Binding-site contacts:
Ligand atom C8 contacts residue ASN172 of chain 1.I at 4.3 Å.
Ligand atom C4 contacts residue ASN172 of chain 1.I at 4.4 Å.
Ligand atom C5 contacts residue PRO154 of chain 1.I at 4.3 Å (hydrophobic).
Ligand atom O7 contacts residue ASN172 of chain 1.I at 3.3 Å (h-bond).
Ligand atom N2 contacts residue PRO154 of chain 1.I at 4.2 Å.
Ligand atom O3 contacts residue ASN172 of chain 1.I at 4.1 Å.
Ligand atom O7 contacts residue PRO154 of chain 1.I at 4.0 Å.
Ligand atom C1 contacts residue ASN172 of chain 1.I at 1.5 Å.
Ligand atom C2 contacts residue ASN172 of chain 1.I at 2.7 Å.
Ligand atom N2 contacts residue ASN172 of chain 1.I at 3.6 Å (h-bond).
Ligand atom O6 contacts residue GLN121 of chain 1.I at 4.4 Å.
Ligand atom C5 contacts residue ASN172 of chain 1.I at 3.6 Å.
Ligand atom C7 contacts residue ASN172 of chain 1.I at 3.5 Å.
Ligand atom O6 contacts residue PRO154 of chain 1.I at 4.4 Å.
Ligand atom C1 contacts residue PRO154 of chain 1.I at 4.3 Å (hydrophobic).
Ligand atom O5 contacts residue ASN172 of chain 1.I at 2.4 Å (h-bond).
Ligand atom C3 contacts residue ASN172 of chain 1.I at 3.9 Å.

The small molecule below binds the protein below.
Small molecule (SMILES): CC(=O)N[C@@H]1[C@@H](O)[C@H](O)[C@@H](CO)O[C@H]1O

Sequence of chain 1.I:
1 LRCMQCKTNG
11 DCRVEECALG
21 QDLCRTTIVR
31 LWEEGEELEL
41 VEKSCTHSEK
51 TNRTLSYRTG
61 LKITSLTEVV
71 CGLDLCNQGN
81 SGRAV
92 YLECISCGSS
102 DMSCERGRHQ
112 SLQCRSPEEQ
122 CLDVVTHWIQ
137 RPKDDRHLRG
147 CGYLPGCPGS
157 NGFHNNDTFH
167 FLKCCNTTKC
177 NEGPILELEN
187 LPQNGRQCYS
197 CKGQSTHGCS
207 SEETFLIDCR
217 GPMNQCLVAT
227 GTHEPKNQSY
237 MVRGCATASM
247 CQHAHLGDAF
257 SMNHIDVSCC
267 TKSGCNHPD